Sequence of chain 1.D:
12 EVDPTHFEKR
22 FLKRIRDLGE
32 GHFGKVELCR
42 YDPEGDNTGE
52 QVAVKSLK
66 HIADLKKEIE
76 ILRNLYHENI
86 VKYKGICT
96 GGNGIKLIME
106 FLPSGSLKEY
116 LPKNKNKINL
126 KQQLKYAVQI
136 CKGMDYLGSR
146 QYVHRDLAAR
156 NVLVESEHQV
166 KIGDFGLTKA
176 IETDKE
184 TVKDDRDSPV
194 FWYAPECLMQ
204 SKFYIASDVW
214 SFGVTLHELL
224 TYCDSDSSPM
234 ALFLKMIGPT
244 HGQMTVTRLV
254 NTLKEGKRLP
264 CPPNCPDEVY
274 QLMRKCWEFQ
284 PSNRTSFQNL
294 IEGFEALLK

A protein and the small-molecule ligand that binds it are described below.
Small molecule (SMILES): CC1(n2cnc3cnc4[nH]ccc4c32)CCN(S(C)(=O)=O)CC1

Binding-site contacts:
Ligand atom C6 contacts residue ARG155 of chain 1.D at 3.7 Å.
Ligand atom O9 contacts residue GLU31 of chain 1.D at 3.3 Å (salt-bridge).
Ligand atom O10 contacts residue GLU31 of chain 1.D at 3.5 Å (salt-bridge).
Ligand atom C7 contacts residue ARG155 of chain 1.D at 3.6 Å.
Ligand atom C1 contacts residue GLY168 of chain 1.D at 3.7 Å.
Ligand atom C11 contacts residue ASN156 of chain 1.D at 3.5 Å.
Ligand atom C16 contacts residue LEU158 of chain 1.D at 3.3 Å (hydrophobic).
Ligand atom C1 contacts residue LEU158 of chain 1.D at 3.6 Å (hydrophobic).
Ligand atom C13 contacts residue LEU29 of chain 1.D at 3.8 Å (hydrophobic).
Ligand atom C19 contacts residue ALA54 of chain 1.D at 3.5 Å (hydrophobic).
Ligand atom C22 contacts residue LEU158 of chain 1.D at 3.6 Å (hydrophobic).
Ligand atom N23 contacts residue LEU107 of chain 1.D at 3.2 Å (h-bond).
Ligand atom C15 contacts residue LEU158 of chain 1.D at 3.3 Å (hydrophobic).
Ligand atom C24 contacts residue LEU107 of chain 1.D at 3.5 Å (hydrophobic).
Ligand atom N12 contacts residue LEU158 of chain 1.D at 3.6 Å.
Ligand atom C13 contacts residue LEU158 of chain 1.D at 3.9 Å (hydrophobic).
Ligand atom C24 contacts residue LEU158 of chain 1.D at 3.8 Å (hydrophobic).
Ligand atom C11 contacts residue ASP169 of chain 1.D at 3.5 Å.
Ligand atom C4 contacts residue ASP169 of chain 1.D at 3.8 Å.
Ligand atom C6 contacts residue ASN156 of chain 1.D at 3.8 Å.
Ligand atom C22 contacts residue ALA54 of chain 1.D at 3.8 Å (hydrophobic).
Ligand atom N23 contacts residue PHE106 of chain 1.D at 3.5 Å.
Ligand atom O9 contacts residue GLY30 of chain 1.D at 3.3 Å.
Ligand atom C22 contacts residue GLU105 of chain 1.D at 3.9 Å.
Ligand atom S8 contacts residue GLU31 of chain 1.D at 3.9 Å.
Ligand atom C19 contacts residue GLY168 of chain 1.D at 3.9 Å.
Ligand atom C4 contacts residue VAL37 of chain 1.D at 3.4 Å (hydrophobic).
Ligand atom N20 contacts residue ALA54 of chain 1.D at 3.3 Å.
Ligand atom C24 contacts residue PHE106 of chain 1.D at 3.8 Å (hydrophobic).
Ligand atom N14 contacts residue LEU158 of chain 1.D at 3.7 Å.
Ligand atom C18 contacts residue GLY168 of chain 1.D at 3.4 Å.
Ligand atom C18 contacts residue LEU158 of chain 1.D at 3.8 Å (hydrophobic).
Ligand atom N20 contacts residue GLU105 of chain 1.D at 2.8 Å (salt-bridge).
Ligand atom C17 contacts residue LEU158 of chain 1.D at 3.6 Å (hydrophobic).
Ligand atom C19 contacts residue GLU105 of chain 1.D at 3.7 Å.
Ligand atom C19 contacts residue MET104 of chain 1.D at 3.7 Å (hydrophobic).
Ligand atom C19 contacts residue LEU158 of chain 1.D at 3.9 Å (hydrophobic).
Ligand atom N20 contacts residue LEU158 of chain 1.D at 3.8 Å.
Ligand atom C3 contacts residue VAL37 of chain 1.D at 3.7 Å (hydrophobic).
Ligand atom C7 contacts residue LEU29 of chain 1.D at 3.8 Å (hydrophobic).